Sequence of chain 1.A:
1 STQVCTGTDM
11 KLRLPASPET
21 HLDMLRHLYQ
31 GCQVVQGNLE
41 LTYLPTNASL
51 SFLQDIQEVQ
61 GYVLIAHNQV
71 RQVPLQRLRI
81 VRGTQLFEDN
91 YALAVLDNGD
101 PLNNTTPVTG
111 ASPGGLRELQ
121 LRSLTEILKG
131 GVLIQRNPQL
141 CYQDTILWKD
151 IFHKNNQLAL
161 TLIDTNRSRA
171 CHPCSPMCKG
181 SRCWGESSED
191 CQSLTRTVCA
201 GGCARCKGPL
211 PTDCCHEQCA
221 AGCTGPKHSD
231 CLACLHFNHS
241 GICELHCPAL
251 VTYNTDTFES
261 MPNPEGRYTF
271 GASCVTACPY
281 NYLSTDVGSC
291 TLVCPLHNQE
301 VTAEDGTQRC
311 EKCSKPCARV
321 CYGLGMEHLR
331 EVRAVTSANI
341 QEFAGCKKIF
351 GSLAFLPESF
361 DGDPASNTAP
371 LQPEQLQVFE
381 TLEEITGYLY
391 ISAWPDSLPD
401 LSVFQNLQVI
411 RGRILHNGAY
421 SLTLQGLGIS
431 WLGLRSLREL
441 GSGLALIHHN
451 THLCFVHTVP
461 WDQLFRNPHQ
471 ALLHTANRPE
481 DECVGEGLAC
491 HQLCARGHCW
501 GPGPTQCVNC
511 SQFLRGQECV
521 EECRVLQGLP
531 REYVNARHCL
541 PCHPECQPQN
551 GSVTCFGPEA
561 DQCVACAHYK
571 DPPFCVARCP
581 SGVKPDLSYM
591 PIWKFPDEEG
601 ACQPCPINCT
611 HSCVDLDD

Sequence of chain 1.B:
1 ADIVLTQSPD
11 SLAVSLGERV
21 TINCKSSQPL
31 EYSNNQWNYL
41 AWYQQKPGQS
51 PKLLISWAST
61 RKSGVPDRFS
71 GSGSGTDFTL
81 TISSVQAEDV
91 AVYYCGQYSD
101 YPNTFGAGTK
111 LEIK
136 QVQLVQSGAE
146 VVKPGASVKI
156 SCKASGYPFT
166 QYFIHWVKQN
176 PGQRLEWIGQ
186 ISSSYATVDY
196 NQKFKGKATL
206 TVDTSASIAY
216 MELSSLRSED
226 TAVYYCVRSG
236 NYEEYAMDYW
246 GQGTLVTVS

This protein binds this small molecule.
Small molecule (SMILES): OC[C@H]1O[C@@H](O)[C@@H](O)[C@@H](O)[C@@H]1O

Binding-site contacts:
Ligand atom C2 contacts residue ASN166 of chain 1.A at 2.8 Å.
Ligand atom O6 contacts residue ASN166 of chain 1.A at 4.4 Å.
Ligand atom O6 contacts residue SER189 of chain 1.B at 3.8 Å.
Ligand atom C6 contacts residue SER189 of chain 1.B at 4.1 Å.
Ligand atom O5 contacts residue SER189 of chain 1.B at 4.3 Å.
Ligand atom C1 contacts residue ASN166 of chain 1.A at 1.5 Å.
Ligand atom O2 contacts residue ASP164 of chain 1.A at 4.2 Å.
Ligand atom C4 contacts residue ASN166 of chain 1.A at 4.3 Å.
Ligand atom O2 contacts residue ASN166 of chain 1.A at 3.2 Å (h-bond).
Ligand atom O5 contacts residue ASN166 of chain 1.A at 2.2 Å (h-bond).
Ligand atom C1 contacts residue THR165 of chain 1.B at 4.2 Å.
Ligand atom C3 contacts residue ASN166 of chain 1.A at 4.0 Å.
Ligand atom C5 contacts residue ASN166 of chain 1.A at 3.5 Å.
Ligand atom C1 contacts residue SER189 of chain 1.B at 4.5 Å.